Binding-site contacts:
Ligand atom O6 contacts residue GLN221 of chain 1.G at 4.5 Å.
Ligand atom C8 contacts residue TRP146 of chain 1.G at 4.5 Å (hydrophobic).
Ligand atom O8 contacts residue GLU185 of chain 1.G at 4.3 Å.
Ligand atom N5 contacts residue THR128 of chain 1.G at 3.9 Å.
Ligand atom C5 contacts residue THR128 of chain 1.G at 4.4 Å.
Ligand atom C4 contacts residue GLN221 of chain 1.G at 4.1 Å.
Ligand atom C1 contacts residue GLN221 of chain 1.G at 3.2 Å.
Ligand atom C11 contacts residue THR128 of chain 1.G at 3.8 Å.
Ligand atom O7 contacts residue LEU189 of chain 1.G at 3.9 Å.
Ligand atom O6 contacts residue GLN221 of chain 1.G at 4.0 Å.
Ligand atom C7 contacts residue TRP146 of chain 1.G at 4.1 Å (hydrophobic).
Ligand atom C10 contacts residue THR128 of chain 1.G at 3.9 Å.
Ligand atom O1A contacts residue GLN221 of chain 1.G at 2.4 Å (h-bond).
Ligand atom C9 contacts residue TRP146 of chain 1.G at 3.6 Å (hydrophobic).
Ligand atom O9 contacts residue GLY223 of chain 1.G at 4.3 Å.
Ligand atom C4 contacts residue THR128 of chain 1.G at 3.7 Å.
Ligand atom O3 contacts residue GLN221 of chain 1.G at 3.3 Å (h-bond).
Ligand atom O4 contacts residue GLN221 of chain 1.G at 3.2 Å (h-bond).
Ligand atom C8 contacts residue GLU185 of chain 1.G at 3.8 Å.
Ligand atom O1B contacts residue THR129 of chain 1.G at 2.6 Å (h-bond).
Ligand atom O8 contacts residue GLN221 of chain 1.G at 3.8 Å.
Ligand atom O9 contacts residue TYR90 of chain 1.G at 2.9 Å (h-bond).
Ligand atom C3 contacts residue GLN221 of chain 1.G at 4.3 Å.
Ligand atom O1B contacts residue ALA131 of chain 1.G at 4.4 Å.
Ligand atom C9 contacts residue TYR90 of chain 1.G at 3.6 Å (hydrophobic).
Ligand atom O7 contacts residue TRP146 of chain 1.G at 4.0 Å.
Ligand atom C9 contacts residue HIS178 of chain 1.G at 3.7 Å.
Ligand atom O10 contacts residue THR128 of chain 1.G at 4.3 Å.
Ligand atom O9 contacts residue GLU185 of chain 1.G at 2.6 Å (salt-bridge).
Ligand atom C11 contacts residue GLY127 of chain 1.G at 3.4 Å.
Ligand atom C9 contacts residue GLU185 of chain 1.G at 3.4 Å.
Ligand atom C2 contacts residue GLN221 of chain 1.G at 3.8 Å.
Ligand atom C1 contacts residue LYS130 of chain 1.G at 4.0 Å.
Ligand atom O9 contacts residue HIS178 of chain 1.G at 3.3 Å (h-bond).
Ligand atom O4 contacts residue THR128 of chain 1.G at 3.9 Å.
Ligand atom C1 contacts residue THR129 of chain 1.G at 3.2 Å.
Ligand atom O1B contacts residue GLN221 of chain 1.G at 4.0 Å.
Ligand atom O1B contacts residue THR128 of chain 1.G at 4.3 Å.
Ligand atom O1A contacts residue THR129 of chain 1.G at 3.1 Å (h-bond).
Ligand atom O1B contacts residue LYS130 of chain 1.G at 2.8 Å (salt-bridge).

This small molecule binds to this protein.
Small molecule (SMILES): CC(=O)N[C@@H]1[C@@H](O)[C@H](O[C@@H]2O[C@H](CO)[C@H](O)[C@H](O[C@]3(C(=O)O)C[C@H](O)[C@@H](NC(C)=O)[C@H]([C@H](O)[C@H](O)CO)O3)[C@H]2O)[C@@H](CO)O[C@H]1O

Sequence of chain 1.G:
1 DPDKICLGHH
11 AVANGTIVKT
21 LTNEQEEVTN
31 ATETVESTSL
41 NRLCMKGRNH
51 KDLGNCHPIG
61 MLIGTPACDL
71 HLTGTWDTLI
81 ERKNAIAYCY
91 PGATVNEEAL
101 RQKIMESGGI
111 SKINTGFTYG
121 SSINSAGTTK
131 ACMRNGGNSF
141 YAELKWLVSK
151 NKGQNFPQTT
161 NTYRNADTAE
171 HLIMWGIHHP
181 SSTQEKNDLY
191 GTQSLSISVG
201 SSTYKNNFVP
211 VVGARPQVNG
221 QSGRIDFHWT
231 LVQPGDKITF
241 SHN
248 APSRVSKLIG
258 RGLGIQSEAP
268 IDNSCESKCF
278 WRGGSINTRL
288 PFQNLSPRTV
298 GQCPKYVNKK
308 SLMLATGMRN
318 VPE